Sequence of chain 1.A:
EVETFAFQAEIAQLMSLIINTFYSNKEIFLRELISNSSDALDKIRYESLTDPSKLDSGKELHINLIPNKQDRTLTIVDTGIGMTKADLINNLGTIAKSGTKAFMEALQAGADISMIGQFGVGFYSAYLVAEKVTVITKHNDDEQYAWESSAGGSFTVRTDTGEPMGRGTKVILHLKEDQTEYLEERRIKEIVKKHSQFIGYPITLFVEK

A small-molecule ligand and the protein it binds are described below.
Small molecule (SMILES): CC(C)c1cc(-c2n[nH]c(=O)n2-c2ccc3c(ccn3C)c2)c(O)cc1O

Binding-site contacts:
Ligand atom O27 contacts residue LYS74 of chain 1.A at 2.9 Å (salt-bridge).
Ligand atom C24 contacts residue PHE154 of chain 1.A at 3.8 Å (hydrophobic).
Ligand atom C18 contacts residue LEU123 of chain 1.A at 3.7 Å (hydrophobic).
Ligand atom C5 contacts residue ASP109 of chain 1.A at 3.4 Å.
Ligand atom O26 contacts residue ALA71 of chain 1.A at 3.1 Å.
Ligand atom C22 contacts residue PHE154 of chain 1.A at 3.6 Å (hydrophobic).
Ligand atom C14 contacts residue LEU123 of chain 1.A at 3.6 Å (hydrophobic).
Ligand atom N10 contacts residue GLY113 of chain 1.A at 2.5 Å (h-bond).
Ligand atom C6 contacts residue SER68 of chain 1.A at 3.8 Å.
Ligand atom N11 contacts residue MET114 of chain 1.A at 3.5 Å.
Ligand atom C24 contacts residue ASN67 of chain 1.A at 3.5 Å.
Ligand atom C15 contacts residue ASP70 of chain 1.A at 3.8 Å.
Ligand atom N11 contacts residue ALA71 of chain 1.A at 3.7 Å.
Ligand atom O25 contacts residue VAL202 of chain 1.A at 3.4 Å.
Ligand atom N11 contacts residue GLY113 of chain 1.A at 3.2 Å (h-bond).
Ligand atom C15 contacts residue ASN67 of chain 1.A at 3.6 Å.
Ligand atom O26 contacts residue SER68 of chain 1.A at 3.8 Å.
Ligand atom C18 contacts residue THR125 of chain 1.A at 3.1 Å.
Ligand atom C7 contacts residue ALA71 of chain 1.A at 3.7 Å (hydrophobic).
Ligand atom N11 contacts residue THR200 of chain 1.A at 3.5 Å (h-bond).
Ligand atom C20 contacts residue THR125 of chain 1.A at 3.5 Å.
Ligand atom N10 contacts residue ILE112 of chain 1.A at 3.4 Å.
Ligand atom O25 contacts residue LEU64 of chain 1.A at 3.6 Å.
Ligand atom C18 contacts residue GLY124 of chain 1.A at 3.5 Å.
Ligand atom O26 contacts residue THR200 of chain 1.A at 3.7 Å.
Ligand atom O26 contacts residue ASP109 of chain 1.A at 2.6 Å (salt-bridge).
Ligand atom C9 contacts residue GLY113 of chain 1.A at 3.6 Å.
Ligand atom C22 contacts residue ASN67 of chain 1.A at 3.4 Å.
Ligand atom C21 contacts residue ASP70 of chain 1.A at 3.7 Å.
Ligand atom N10 contacts residue MET114 of chain 1.A at 3.5 Å.
Ligand atom C20 contacts residue GLY151 of chain 1.A at 3.6 Å.
Ligand atom C3 contacts residue MET114 of chain 1.A at 3.7 Å (hydrophobic).
Ligand atom C24 contacts residue LEU123 of chain 1.A at 3.7 Å (hydrophobic).
Ligand atom C21 contacts residue ASN67 of chain 1.A at 3.4 Å.
Ligand atom C6 contacts residue ASP109 of chain 1.A at 3.4 Å.
Ligand atom C2 contacts residue ASN67 of chain 1.A at 3.7 Å.
Ligand atom C23 contacts residue PHE154 of chain 1.A at 3.4 Å (hydrophobic).
Ligand atom C13 contacts residue ASN67 of chain 1.A at 3.2 Å.
Ligand atom O27 contacts residue ILE112 of chain 1.A at 3.8 Å.
Ligand atom C1 contacts residue ASN67 of chain 1.A at 3.6 Å.